The small molecule below binds the protein below.
Small molecule (SMILES): C=C1Cc2cc(OC)c(OC)c(OC)c2-c2ccc(OC)c(=O)cc21

Sequence of chain 1.B:
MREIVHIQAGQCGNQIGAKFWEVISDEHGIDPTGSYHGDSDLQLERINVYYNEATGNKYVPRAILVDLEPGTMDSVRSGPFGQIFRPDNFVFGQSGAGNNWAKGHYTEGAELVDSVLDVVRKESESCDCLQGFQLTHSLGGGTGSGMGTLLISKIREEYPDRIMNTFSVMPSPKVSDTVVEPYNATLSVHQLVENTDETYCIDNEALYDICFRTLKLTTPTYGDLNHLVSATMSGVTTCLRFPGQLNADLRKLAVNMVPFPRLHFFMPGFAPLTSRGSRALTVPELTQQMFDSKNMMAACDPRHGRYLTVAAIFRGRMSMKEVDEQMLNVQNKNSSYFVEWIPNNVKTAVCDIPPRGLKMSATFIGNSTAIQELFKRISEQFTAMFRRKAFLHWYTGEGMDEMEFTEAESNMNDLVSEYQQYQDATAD

Sequence of chain 1.A:
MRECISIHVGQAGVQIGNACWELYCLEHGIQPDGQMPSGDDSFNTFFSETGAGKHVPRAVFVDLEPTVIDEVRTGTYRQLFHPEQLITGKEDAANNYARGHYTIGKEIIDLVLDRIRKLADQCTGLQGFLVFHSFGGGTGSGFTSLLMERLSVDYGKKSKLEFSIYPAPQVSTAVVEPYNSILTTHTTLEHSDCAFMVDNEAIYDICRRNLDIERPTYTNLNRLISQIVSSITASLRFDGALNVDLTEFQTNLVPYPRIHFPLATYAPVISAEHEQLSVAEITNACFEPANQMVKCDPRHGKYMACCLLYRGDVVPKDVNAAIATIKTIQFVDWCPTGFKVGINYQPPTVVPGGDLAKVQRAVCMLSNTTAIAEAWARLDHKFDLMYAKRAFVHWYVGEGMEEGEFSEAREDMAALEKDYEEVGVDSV

Binding-site contacts:
Ligand atom C8 contacts residue ILE368 of chain 1.B at 3.5 Å (hydrophobic).
Ligand atom C contacts residue ASN256 of chain 1.B at 3.6 Å.
Ligand atom O4 contacts residue THR179 of chain 1.A at 3.8 Å.
Ligand atom C17 contacts residue ASN256 of chain 1.B at 3.6 Å.
Ligand atom C16 contacts residue ASN256 of chain 1.B at 3.6 Å.
Ligand atom C9 contacts residue LEU253 of chain 1.B at 3.9 Å (hydrophobic).
Ligand atom C6 contacts residue ALA248 of chain 1.B at 3.6 Å (hydrophobic).
Ligand atom C10 contacts residue ALA352 of chain 1.B at 3.8 Å (hydrophobic).
Ligand atom O3 contacts residue VAL181 of chain 1.A at 3.1 Å.
Ligand atom C16 contacts residue VAL313 of chain 1.B at 3.5 Å (hydrophobic).
Ligand atom C1 contacts residue ASN256 of chain 1.B at 3.8 Å.
Ligand atom O1 contacts residue CYS239 of chain 1.B at 3.4 Å (h-bond).
Ligand atom C16 contacts residue ASN348 of chain 1.B at 3.3 Å.
Ligand atom O4 contacts residue ALA180 of chain 1.A at 3.2 Å.
Ligand atom C17 contacts residue LYS350 of chain 1.B at 3.5 Å.
Ligand atom C16 contacts residue VAL181 of chain 1.A at 3.5 Å (hydrophobic).
Ligand atom O contacts residue ALA248 of chain 1.B at 3.6 Å.
Ligand atom C1 contacts residue LEU246 of chain 1.B at 3.8 Å (hydrophobic).
Ligand atom O2 contacts residue ALA314 of chain 1.B at 3.2 Å.
Ligand atom C8 contacts residue VAL236 of chain 1.B at 3.7 Å (hydrophobic).
Ligand atom O3 contacts residue LYS350 of chain 1.B at 3.6 Å.
Ligand atom C18 contacts residue ASN256 of chain 1.B at 3.8 Å.
Ligand atom O4 contacts residue LYS350 of chain 1.B at 3.6 Å.
Ligand atom O4 contacts residue VAL181 of chain 1.A at 3.3 Å (h-bond).
Ligand atom C18 contacts residue LYS350 of chain 1.B at 3.8 Å.
Ligand atom C6 contacts residue LEU240 of chain 1.B at 3.3 Å (hydrophobic).
Ligand atom C2 contacts residue LYS252 of chain 1.B at 3.9 Å.
Ligand atom C15 contacts residue ASN256 of chain 1.B at 3.7 Å.
Ligand atom C5 contacts residue CYS239 of chain 1.B at 3.6 Å (hydrophobic).
Ligand atom C2 contacts residue LEU246 of chain 1.B at 3.9 Å (hydrophobic).
Ligand atom C4 contacts residue LEU253 of chain 1.B at 3.9 Å (hydrophobic).
Ligand atom C4 contacts residue ALA248 of chain 1.B at 3.6 Å (hydrophobic).
Ligand atom C contacts residue LEU246 of chain 1.B at 3.8 Å (hydrophobic).
Ligand atom C14 contacts residue LYS350 of chain 1.B at 3.6 Å.
Ligand atom C16 contacts residue THR312 of chain 1.B at 3.8 Å.
Ligand atom C14 contacts residue MET257 of chain 1.B at 3.7 Å (hydrophobic).
Ligand atom C2 contacts residue LEU253 of chain 1.B at 3.8 Å (hydrophobic).
Ligand atom O contacts residue CYS239 of chain 1.B at 3.1 Å.
Ligand atom C15 contacts residue LYS350 of chain 1.B at 3.3 Å.
Ligand atom C5 contacts residue ALA248 of chain 1.B at 3.8 Å (hydrophobic).